Sequence of chain 1.B:
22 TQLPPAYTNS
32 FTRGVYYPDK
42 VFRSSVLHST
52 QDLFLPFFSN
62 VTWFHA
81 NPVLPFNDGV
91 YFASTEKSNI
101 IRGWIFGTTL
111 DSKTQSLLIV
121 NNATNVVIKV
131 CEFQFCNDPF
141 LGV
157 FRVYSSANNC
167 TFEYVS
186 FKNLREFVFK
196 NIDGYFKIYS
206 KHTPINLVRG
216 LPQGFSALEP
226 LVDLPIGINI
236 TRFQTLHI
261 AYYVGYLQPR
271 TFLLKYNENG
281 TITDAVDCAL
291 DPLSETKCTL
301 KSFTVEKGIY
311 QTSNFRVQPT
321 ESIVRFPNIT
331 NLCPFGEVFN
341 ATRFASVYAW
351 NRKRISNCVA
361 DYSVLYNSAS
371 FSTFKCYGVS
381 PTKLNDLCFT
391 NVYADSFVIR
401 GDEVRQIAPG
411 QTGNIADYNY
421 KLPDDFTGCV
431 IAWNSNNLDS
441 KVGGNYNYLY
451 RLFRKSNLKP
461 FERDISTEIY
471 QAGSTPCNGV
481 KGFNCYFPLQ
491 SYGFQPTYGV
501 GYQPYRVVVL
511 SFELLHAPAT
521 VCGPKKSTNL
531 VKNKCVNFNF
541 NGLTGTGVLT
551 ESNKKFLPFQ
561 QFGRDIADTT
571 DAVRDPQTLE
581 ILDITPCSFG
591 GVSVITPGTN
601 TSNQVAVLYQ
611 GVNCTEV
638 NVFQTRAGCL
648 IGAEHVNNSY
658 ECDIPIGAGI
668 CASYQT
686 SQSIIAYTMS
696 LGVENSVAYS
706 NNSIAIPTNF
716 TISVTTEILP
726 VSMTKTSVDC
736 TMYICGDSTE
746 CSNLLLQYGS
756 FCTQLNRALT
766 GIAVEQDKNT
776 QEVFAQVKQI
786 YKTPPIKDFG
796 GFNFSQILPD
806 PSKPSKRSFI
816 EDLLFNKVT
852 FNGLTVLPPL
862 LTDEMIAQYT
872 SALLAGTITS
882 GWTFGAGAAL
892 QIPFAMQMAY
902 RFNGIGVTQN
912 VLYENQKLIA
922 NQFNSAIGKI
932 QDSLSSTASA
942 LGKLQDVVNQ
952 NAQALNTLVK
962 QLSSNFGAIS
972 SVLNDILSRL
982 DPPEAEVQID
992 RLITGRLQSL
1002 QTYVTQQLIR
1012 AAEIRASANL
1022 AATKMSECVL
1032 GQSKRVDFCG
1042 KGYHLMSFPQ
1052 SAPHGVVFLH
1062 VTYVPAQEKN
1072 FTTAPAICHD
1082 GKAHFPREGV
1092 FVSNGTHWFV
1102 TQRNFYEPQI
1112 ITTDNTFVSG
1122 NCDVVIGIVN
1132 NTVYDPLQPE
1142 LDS

Sequence of chain 1.C:
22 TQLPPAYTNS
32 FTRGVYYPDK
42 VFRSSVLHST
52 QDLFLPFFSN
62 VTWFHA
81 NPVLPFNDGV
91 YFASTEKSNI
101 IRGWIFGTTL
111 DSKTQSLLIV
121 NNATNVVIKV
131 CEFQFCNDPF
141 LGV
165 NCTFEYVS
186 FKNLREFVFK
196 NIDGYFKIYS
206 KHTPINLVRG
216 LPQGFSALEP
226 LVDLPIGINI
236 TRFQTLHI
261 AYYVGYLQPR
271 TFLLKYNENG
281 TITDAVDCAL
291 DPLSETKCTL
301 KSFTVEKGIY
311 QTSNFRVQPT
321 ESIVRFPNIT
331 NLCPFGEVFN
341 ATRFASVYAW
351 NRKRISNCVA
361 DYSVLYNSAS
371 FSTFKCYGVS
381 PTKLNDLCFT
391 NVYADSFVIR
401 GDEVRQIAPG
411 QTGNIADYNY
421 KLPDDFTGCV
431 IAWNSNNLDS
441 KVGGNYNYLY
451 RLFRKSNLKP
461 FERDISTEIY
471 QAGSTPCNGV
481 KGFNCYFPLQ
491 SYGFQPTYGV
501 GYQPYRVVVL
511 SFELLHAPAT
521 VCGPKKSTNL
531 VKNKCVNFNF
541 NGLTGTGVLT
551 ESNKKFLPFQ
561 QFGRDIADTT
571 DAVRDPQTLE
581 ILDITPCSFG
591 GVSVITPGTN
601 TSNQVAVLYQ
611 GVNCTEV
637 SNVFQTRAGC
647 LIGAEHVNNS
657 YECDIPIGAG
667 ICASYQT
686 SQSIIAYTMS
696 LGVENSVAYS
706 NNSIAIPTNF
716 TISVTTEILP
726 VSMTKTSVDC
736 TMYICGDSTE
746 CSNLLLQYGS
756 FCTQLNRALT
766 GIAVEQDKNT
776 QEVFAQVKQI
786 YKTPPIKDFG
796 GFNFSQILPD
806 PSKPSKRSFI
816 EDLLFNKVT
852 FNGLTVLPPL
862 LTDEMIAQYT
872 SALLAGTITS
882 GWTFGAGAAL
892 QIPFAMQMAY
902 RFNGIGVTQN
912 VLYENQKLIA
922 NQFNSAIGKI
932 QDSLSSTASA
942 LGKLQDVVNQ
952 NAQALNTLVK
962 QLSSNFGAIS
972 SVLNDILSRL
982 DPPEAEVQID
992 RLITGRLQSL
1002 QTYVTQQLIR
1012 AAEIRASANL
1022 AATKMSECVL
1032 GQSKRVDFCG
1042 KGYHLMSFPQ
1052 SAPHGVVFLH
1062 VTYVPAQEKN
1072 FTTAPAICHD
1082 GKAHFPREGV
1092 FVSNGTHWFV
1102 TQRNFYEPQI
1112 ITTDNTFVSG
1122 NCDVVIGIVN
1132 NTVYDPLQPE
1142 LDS

A protein and the small-molecule ligand that binds it are described below.
Small molecule (SMILES): CC(=O)N[C@@H]1[C@@H](O)[C@H](O)[C@@H](CO)O[C@H]1O

Binding-site contacts:
Ligand atom C8 contacts residue GLU1069 of chain 1.B at 3.4 Å.
Ligand atom C1 contacts residue GLN892 of chain 1.C at 4.2 Å.
Ligand atom O5 contacts residue ASN1071 of chain 1.B at 2.3 Å (h-bond).
Ligand atom C4 contacts residue ALA703 of chain 1.B at 4.1 Å (hydrophobic).
Ligand atom C1 contacts residue ASN1071 of chain 1.B at 1.4 Å.
Ligand atom O5 contacts residue ALA703 of chain 1.B at 4.3 Å.
Ligand atom C3 contacts residue ASN1071 of chain 1.B at 3.8 Å.
Ligand atom N2 contacts residue ASN1071 of chain 1.B at 2.9 Å (h-bond).
Ligand atom C3 contacts residue ALA703 of chain 1.B at 4.0 Å (hydrophobic).
Ligand atom C8 contacts residue LYS1070 of chain 1.B at 4.4 Å.
Ligand atom C1 contacts residue ALA703 of chain 1.B at 4.2 Å (hydrophobic).
Ligand atom C5 contacts residue ASN1071 of chain 1.B at 3.6 Å.
Ligand atom C8 contacts residue ASN1071 of chain 1.B at 3.8 Å.
Ligand atom O7 contacts residue GLU1069 of chain 1.B at 4.4 Å.
Ligand atom N2 contacts residue GLN892 of chain 1.C at 4.4 Å.
Ligand atom C4 contacts residue ASN1071 of chain 1.B at 4.2 Å.
Ligand atom O4 contacts residue ALA703 of chain 1.B at 4.0 Å.
Ligand atom O7 contacts residue ASN1071 of chain 1.B at 4.0 Å.
Ligand atom C7 contacts residue GLU1069 of chain 1.B at 4.4 Å.
Ligand atom C2 contacts residue ASN1071 of chain 1.B at 2.5 Å.
Ligand atom C5 contacts residue ALA703 of chain 1.B at 3.6 Å (hydrophobic).
Ligand atom C7 contacts residue ASN1071 of chain 1.B at 3.5 Å.